Sequence of chain 2.B:
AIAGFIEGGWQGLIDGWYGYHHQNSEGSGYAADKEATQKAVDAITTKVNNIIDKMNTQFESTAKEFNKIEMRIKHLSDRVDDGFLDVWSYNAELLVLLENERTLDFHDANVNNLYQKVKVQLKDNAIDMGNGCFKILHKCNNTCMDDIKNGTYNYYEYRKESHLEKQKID

Sequence of chain 1.A:
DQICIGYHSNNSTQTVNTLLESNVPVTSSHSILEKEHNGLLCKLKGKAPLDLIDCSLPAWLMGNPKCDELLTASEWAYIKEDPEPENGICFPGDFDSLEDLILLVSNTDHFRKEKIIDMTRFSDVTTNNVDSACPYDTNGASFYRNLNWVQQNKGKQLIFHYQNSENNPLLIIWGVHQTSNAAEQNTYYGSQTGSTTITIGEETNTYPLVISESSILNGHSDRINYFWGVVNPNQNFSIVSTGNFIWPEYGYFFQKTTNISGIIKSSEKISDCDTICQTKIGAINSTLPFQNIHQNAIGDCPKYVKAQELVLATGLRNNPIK

Binding-site contacts:
Ligand atom N2 contacts residue ASN259 of chain 2.A at 2.8 Å (h-bond).
Ligand atom O6 contacts residue ASP300 of chain 2.A at 4.0 Å.
Ligand atom C1 contacts residue PHE63 of chain 2.B at 4.2 Å (hydrophobic).
Ligand atom C4 contacts residue ASN259 of chain 2.A at 4.3 Å.
Ligand atom O3 contacts residue ARG18 of chain 2.D at 3.4 Å (salt-bridge).
Ligand atom O2 contacts residue GLN308 of chain 1.A at 3.1 Å (h-bond).
Ligand atom O5 contacts residue PHE63 of chain 2.B at 3.7 Å.
Ligand atom O7 contacts residue LYS45 of chain 2.A at 3.8 Å.
Ligand atom C2 contacts residue GLN308 of chain 1.A at 4.0 Å.
Ligand atom O3 contacts residue ASN60 of chain 2.B at 3.8 Å.
Ligand atom O6 contacts residue PHE63 of chain 2.B at 4.4 Å.
Ligand atom O6 contacts residue THR61 of chain 2.B at 4.0 Å.
Ligand atom O7 contacts residue ASN259 of chain 2.A at 3.9 Å.
Ligand atom N2 contacts residue ASN60 of chain 2.B at 4.0 Å.
Ligand atom C7 contacts residue ASN259 of chain 2.A at 3.6 Å.
Ligand atom C8 contacts residue THR61 of chain 2.B at 3.8 Å.
Ligand atom C6 contacts residue PHE63 of chain 2.B at 4.0 Å (hydrophobic).
Ligand atom C2 contacts residue ASN259 of chain 2.A at 2.5 Å.
Ligand atom O5 contacts residue GLN308 of chain 1.A at 3.9 Å.
Ligand atom C3 contacts residue ASN259 of chain 2.A at 3.8 Å.
Ligand atom O3 contacts residue LYS45 of chain 2.A at 4.3 Å.
Ligand atom C8 contacts residue GLN62 of chain 2.B at 3.3 Å.
Ligand atom C1 contacts residue GLN308 of chain 1.A at 3.8 Å.
Ligand atom C5 contacts residue ASN259 of chain 2.A at 3.7 Å.
Ligand atom C1 contacts residue ASN259 of chain 2.A at 1.4 Å.
Ligand atom O5 contacts residue ASN259 of chain 2.A at 2.4 Å (h-bond).
Ligand atom C6 contacts residue GLN62 of chain 2.B at 4.5 Å.
Ligand atom C8 contacts residue LYS306 of chain 1.A at 4.1 Å.
Ligand atom C8 contacts residue ASN60 of chain 2.B at 4.2 Å.
Ligand atom C6 contacts residue THR61 of chain 2.B at 3.9 Å.

The small molecule below binds the protein below.
Small molecule (SMILES): CC(=O)N[C@H]1[C@H](O[C@H]2[C@H](O)[C@@H](NC(C)=O)CO[C@@H]2CO)O[C@H](CO)[C@@H](O[C@@H]2O[C@H](CO[C@H]3O[C@H](CO)[C@@H](O)[C@H](O)[C@@H]3O)[C@@H](O)[C@H](O[C@H]3O[C@H](CO)[C@@H](O)[C@H](O)[C@@H]3O)[C@@H]2O)[C@@H]1O

Sequence of chain 2.D:
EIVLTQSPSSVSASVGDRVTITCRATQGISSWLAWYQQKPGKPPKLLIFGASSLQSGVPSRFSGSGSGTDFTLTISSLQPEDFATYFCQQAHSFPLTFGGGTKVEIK

Sequence of chain 2.A:
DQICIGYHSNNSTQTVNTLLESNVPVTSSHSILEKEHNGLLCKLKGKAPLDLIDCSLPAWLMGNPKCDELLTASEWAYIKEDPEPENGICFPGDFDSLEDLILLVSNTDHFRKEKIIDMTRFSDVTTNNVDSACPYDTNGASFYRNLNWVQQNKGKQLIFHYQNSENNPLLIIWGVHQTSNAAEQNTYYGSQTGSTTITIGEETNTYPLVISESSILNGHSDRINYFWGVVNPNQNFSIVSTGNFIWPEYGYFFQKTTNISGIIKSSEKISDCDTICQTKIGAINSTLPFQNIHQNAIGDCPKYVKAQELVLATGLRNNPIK